Sequence of chain 1.D:
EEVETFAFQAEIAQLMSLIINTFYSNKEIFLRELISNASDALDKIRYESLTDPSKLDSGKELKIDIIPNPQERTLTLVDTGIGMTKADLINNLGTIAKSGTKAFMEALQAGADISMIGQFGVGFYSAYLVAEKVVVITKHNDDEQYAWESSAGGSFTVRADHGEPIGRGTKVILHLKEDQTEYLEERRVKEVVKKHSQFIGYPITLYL

A small-molecule ligand and the protein it binds are described below.
Small molecule (SMILES): CC(C)c1cc(C(=O)N2Cc3ccccc3C2)c(O)c(CO)c1O

Binding-site contacts:
Ligand atom C10 contacts residue ASN48 of chain 1.D at 3.6 Å.
Ligand atom C17 contacts residue ALA52 of chain 1.D at 3.5 Å (hydrophobic).
Ligand atom O11 contacts residue VAL183 of chain 1.D at 3.5 Å.
Ligand atom C03 contacts residue LEU104 of chain 1.D at 3.9 Å (hydrophobic).
Ligand atom C23 contacts residue ALA52 of chain 1.D at 3.8 Å (hydrophobic).
Ligand atom C01 contacts residue LEU104 of chain 1.D at 3.6 Å (hydrophobic).
Ligand atom C03 contacts residue PHE135 of chain 1.D at 3.5 Å (hydrophobic).
Ligand atom C06 contacts residue THR181 of chain 1.D at 3.8 Å.
Ligand atom N16 contacts residue ALA52 of chain 1.D at 3.5 Å.
Ligand atom O13 contacts residue VAL183 of chain 1.D at 3.3 Å.
Ligand atom C07 contacts residue THR181 of chain 1.D at 3.7 Å.
Ligand atom O15 contacts residue GLY94 of chain 1.D at 3.8 Å.
Ligand atom C20 contacts residue LYS55 of chain 1.D at 3.7 Å.
Ligand atom C12 contacts residue ALA49 of chain 1.D at 3.5 Å (hydrophobic).
Ligand atom O15 contacts residue THR181 of chain 1.D at 2.6 Å (h-bond).
Ligand atom C09 contacts residue ASP90 of chain 1.D at 3.6 Å.
Ligand atom C12 contacts residue LEU45 of chain 1.D at 3.6 Å (hydrophobic).
Ligand atom C09 contacts residue ASN48 of chain 1.D at 3.7 Å.
Ligand atom O15 contacts residue MET95 of chain 1.D at 3.4 Å.
Ligand atom O13 contacts residue LEU45 of chain 1.D at 3.6 Å.
Ligand atom C09 contacts residue THR181 of chain 1.D at 3.8 Å.
Ligand atom O08 contacts residue THR181 of chain 1.D at 3.6 Å.
Ligand atom C14 contacts residue THR181 of chain 1.D at 3.5 Å.
Ligand atom C07 contacts residue ASP90 of chain 1.D at 3.4 Å.
Ligand atom C24 contacts residue ALA52 of chain 1.D at 3.7 Å (hydrophobic).
Ligand atom C19 contacts residue LYS55 of chain 1.D at 3.5 Å.
Ligand atom C18 contacts residue ALA52 of chain 1.D at 3.7 Å (hydrophobic).
Ligand atom O08 contacts residue ASN48 of chain 1.D at 3.8 Å.
Ligand atom O13 contacts residue LEU88 of chain 1.D at 3.7 Å.
Ligand atom O08 contacts residue ASP90 of chain 1.D at 2.5 Å (salt-bridge).
Ligand atom O11 contacts residue LEU45 of chain 1.D at 3.2 Å.
Ligand atom O08 contacts residue ALA52 of chain 1.D at 3.4 Å.
Ligand atom C17 contacts residue GLY94 of chain 1.D at 3.9 Å.
Ligand atom O08 contacts residue ALA49 of chain 1.D at 3.8 Å.
Ligand atom O11 contacts residue ASN48 of chain 1.D at 3.8 Å.
Ligand atom C05 contacts residue MET95 of chain 1.D at 3.7 Å (hydrophobic).
Ligand atom C02 contacts residue PHE135 of chain 1.D at 3.5 Å (hydrophobic).
Ligand atom C12 contacts residue ASP90 of chain 1.D at 2.9 Å.
Ligand atom O13 contacts residue ASP90 of chain 1.D at 3.9 Å.
Ligand atom C24 contacts residue ASN48 of chain 1.D at 3.9 Å.